Sequence of chain 1.J:
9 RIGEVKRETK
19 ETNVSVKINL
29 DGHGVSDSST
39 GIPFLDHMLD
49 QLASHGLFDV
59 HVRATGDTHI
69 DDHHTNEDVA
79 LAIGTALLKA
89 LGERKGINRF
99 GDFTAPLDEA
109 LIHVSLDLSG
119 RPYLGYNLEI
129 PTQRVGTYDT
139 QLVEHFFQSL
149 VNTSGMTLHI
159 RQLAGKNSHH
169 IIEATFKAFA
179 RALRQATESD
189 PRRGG

This small molecule binds to this protein.
Small molecule (SMILES): O=P(O)(O)C[C@H](O)Cn1cncn1

Binding-site contacts:
Ligand atom N1 contacts residue HIS167 of chain 1.J at 3.5 Å (h-bond).
Ligand atom N4 contacts residue HIS168 of chain 1.J at 3.3 Å (h-bond).
Ligand atom C3 contacts residue GLU75 of chain 1.F at 2.7 Å.
Ligand atom N4 contacts residue MN1 of chain 1.PA at 2.7 Å.
Ligand atom C5 contacts residue GLU171 of chain 1.J at 3.5 Å.
Ligand atom C5 contacts residue GLU75 of chain 1.F at 3.7 Å.
Ligand atom N2 contacts residue MN1 of chain 1.ZA at 3.4 Å.
Ligand atom C5 contacts residue MN1 of chain 1.PA at 3.7 Å.
Ligand atom C5 contacts residue HIS71 of chain 1.F at 3.2 Å.
Ligand atom C3 contacts residue MN1 of chain 1.PA at 3.7 Å.
Ligand atom O13 contacts residue MN1 of chain 1.ZA at 3.5 Å.
Ligand atom N4 contacts residue HIS71 of chain 1.F at 2.8 Å (h-bond).
Ligand atom C7 contacts residue GLU171 of chain 1.J at 3.5 Å.
Ligand atom C5 contacts residue LEU105 of chain 1.J at 3.9 Å (hydrophobic).
Ligand atom O10 contacts residue ARG97 of chain 1.O at 3.6 Å.
Ligand atom O12 contacts residue ARG119 of chain 1.O at 3.5 Å (salt-bridge).
Ligand atom P9 contacts residue ARG97 of chain 1.O at 3.8 Å.
Ligand atom N1 contacts residue MN1 of chain 1.ZA at 2.6 Å.
Ligand atom C5 contacts residue MN1 of chain 1.ZA at 3.7 Å.
Ligand atom O11 contacts residue ARG97 of chain 1.O at 3.3 Å (salt-bridge).
Ligand atom O10 contacts residue LYS175 of chain 1.J at 2.7 Å (salt-bridge).
Ligand atom C7 contacts residue MN1 of chain 1.ZA at 4.0 Å.
Ligand atom C5 contacts residue HIS167 of chain 1.J at 3.3 Å.
Ligand atom O13 contacts residue GLN49 of chain 1.J at 4.0 Å.
Ligand atom N1 contacts residue HIS71 of chain 1.F at 4.0 Å.
Ligand atom O10 contacts residue ARG119 of chain 1.O at 3.6 Å.
Ligand atom C3 contacts residue HIS71 of chain 1.F at 3.9 Å.
Ligand atom C5 contacts residue HIS168 of chain 1.J at 3.4 Å.
Ligand atom C6 contacts residue MN1 of chain 1.ZA at 3.3 Å.
Ligand atom N1 contacts residue HIS72 of chain 1.F at 3.8 Å.
Ligand atom O13 contacts residue GLU171 of chain 1.J at 2.4 Å (salt-bridge).
Ligand atom C6 contacts residue GLU171 of chain 1.J at 4.1 Å.
Ligand atom O12 contacts residue ARG97 of chain 1.O at 4.0 Å.
Ligand atom N2 contacts residue GLU75 of chain 1.F at 3.9 Å.
Ligand atom N2 contacts residue GLU171 of chain 1.J at 3.9 Å.
Ligand atom N2 contacts residue HIS72 of chain 1.F at 3.8 Å.
Ligand atom O13 contacts residue HIS45 of chain 1.J at 4.0 Å.
Ligand atom N1 contacts residue GLU171 of chain 1.J at 2.7 Å (salt-bridge).
Ligand atom N4 contacts residue GLU75 of chain 1.F at 2.5 Å (salt-bridge).
Ligand atom C6 contacts residue HIS72 of chain 1.F at 3.6 Å.

Sequence of chain 1.O:
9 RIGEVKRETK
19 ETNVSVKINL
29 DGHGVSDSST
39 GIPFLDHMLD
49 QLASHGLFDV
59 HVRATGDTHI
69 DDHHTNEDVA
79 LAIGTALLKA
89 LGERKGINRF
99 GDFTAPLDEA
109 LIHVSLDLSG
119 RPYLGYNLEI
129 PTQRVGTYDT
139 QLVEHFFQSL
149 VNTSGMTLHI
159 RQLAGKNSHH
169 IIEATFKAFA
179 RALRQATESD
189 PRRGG

Sequence of chain 1.F:
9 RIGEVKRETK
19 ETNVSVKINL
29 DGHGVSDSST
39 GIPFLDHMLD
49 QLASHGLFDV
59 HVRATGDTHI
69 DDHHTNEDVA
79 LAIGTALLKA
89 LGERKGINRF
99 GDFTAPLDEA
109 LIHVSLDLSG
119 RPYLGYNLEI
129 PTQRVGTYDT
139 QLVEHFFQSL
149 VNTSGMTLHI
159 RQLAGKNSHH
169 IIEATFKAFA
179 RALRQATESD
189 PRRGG